Sequence of chain 1.A:
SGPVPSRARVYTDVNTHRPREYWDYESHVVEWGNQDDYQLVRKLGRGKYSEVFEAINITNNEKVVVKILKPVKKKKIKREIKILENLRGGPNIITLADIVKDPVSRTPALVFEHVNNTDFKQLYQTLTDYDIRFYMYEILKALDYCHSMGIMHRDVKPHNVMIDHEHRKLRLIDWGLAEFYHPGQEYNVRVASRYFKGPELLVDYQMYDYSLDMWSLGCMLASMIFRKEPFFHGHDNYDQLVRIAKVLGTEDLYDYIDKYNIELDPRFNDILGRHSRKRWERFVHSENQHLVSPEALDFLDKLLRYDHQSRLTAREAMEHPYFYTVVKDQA

The protein below binds the small molecule below.
Small molecule (SMILES): NCCCCn1cc(CCn2nc3c(Br)c(Br)c(Br)c(Br)c3n2)nn1

Binding-site contacts:
Ligand atom BR1 contacts residue VAL66 of chain 1.A at 4.2 Å.
Ligand atom BR4 contacts residue LYS68 of chain 1.A at 4.0 Å.
Ligand atom C14 contacts residue MET163 of chain 1.A at 3.5 Å (hydrophobic).
Ligand atom BR2 contacts residue ILE95 of chain 1.A at 3.9 Å.
Ligand atom C16 contacts residue VAL66 of chain 1.A at 3.9 Å (hydrophobic).
Ligand atom C20 contacts residue VAL53 of chain 1.A at 4.0 Å (hydrophobic).
Ligand atom N06 contacts residue HIS160 of chain 1.A at 4.0 Å.
Ligand atom C20 contacts residue ILE174 of chain 1.A at 3.6 Å (hydrophobic).
Ligand atom BR3 contacts residue PHE113 of chain 1.A at 3.7 Å.
Ligand atom C13 contacts residue MET163 of chain 1.A at 3.4 Å (hydrophobic).
Ligand atom BR4 contacts residue ILE174 of chain 1.A at 3.8 Å.
Ligand atom C10 contacts residue LEU45 of chain 1.A at 3.6 Å (hydrophobic).
Ligand atom C18 contacts residue ILE174 of chain 1.A at 3.9 Å (hydrophobic).
Ligand atom C07 contacts residue HIS160 of chain 1.A at 4.0 Å.
Ligand atom BR2 contacts residue VAL116 of chain 1.A at 4.2 Å.
Ligand atom C05 contacts residue ASP120 of chain 1.A at 4.3 Å.
Ligand atom N24 contacts residue ASP120 of chain 1.A at 4.0 Å.
Ligand atom BR4 contacts residue ASP175 of chain 1.A at 3.6 Å.
Ligand atom BR1 contacts residue MET163 of chain 1.A at 3.9 Å.
Ligand atom N25 contacts residue ASP120 of chain 1.A at 3.7 Å.
Ligand atom BR2 contacts residue GLU114 of chain 1.A at 3.1 Å.
Ligand atom C05 contacts residue HIS160 of chain 1.A at 3.8 Å.
Ligand atom C22 contacts residue ILE174 of chain 1.A at 4.1 Å (hydrophobic).
Ligand atom BR1 contacts residue VAL116 of chain 1.A at 3.1 Å.
Ligand atom N11 contacts residue MET163 of chain 1.A at 4.1 Å.
Ligand atom BR4 contacts residue VAL53 of chain 1.A at 3.8 Å.
Ligand atom BR1 contacts residue ASN118 of chain 1.A at 4.2 Å.
Ligand atom C22 contacts residue VAL53 of chain 1.A at 4.0 Å (hydrophobic).
Ligand atom C16 contacts residue MET163 of chain 1.A at 4.2 Å (hydrophobic).
Ligand atom C22 contacts residue MET163 of chain 1.A at 4.0 Å (hydrophobic).
Ligand atom BR2 contacts residue VAL66 of chain 1.A at 3.7 Å.
Ligand atom BR3 contacts residue ILE174 of chain 1.A at 4.3 Å.
Ligand atom C14 contacts residue VAL66 of chain 1.A at 4.2 Å (hydrophobic).
Ligand atom N23 contacts residue VAL53 of chain 1.A at 4.1 Å.
Ligand atom N12 contacts residue MET163 of chain 1.A at 3.5 Å (h-bond).
Ligand atom N06 contacts residue ASP120 of chain 1.A at 4.1 Å.
Ligand atom BR3 contacts residue VAL66 of chain 1.A at 4.2 Å.
Ligand atom C03 contacts residue ASP120 of chain 1.A at 3.7 Å.
Ligand atom N01 contacts residue LYS122 of chain 1.A at 4.2 Å.
Ligand atom C18 contacts residue VAL66 of chain 1.A at 3.8 Å (hydrophobic).